The small molecule below binds the protein below.
Small molecule (SMILES): O=C(O)c1ccnc(C(=O)O)c1

Binding-site contacts:
Ligand atom C4 contacts residue ILE187 of chain 1.D at 3.8 Å (hydrophobic).
Ligand atom N1 contacts residue MN1 of chain 1.M at 2.5 Å.
Ligand atom C21 contacts residue MN1 of chain 1.M at 3.0 Å.
Ligand atom C3 contacts residue VAL240 of chain 1.D at 4.0 Å (hydrophobic).
Ligand atom C2 contacts residue LEU172 of chain 1.D at 3.5 Å (hydrophobic).
Ligand atom N1 contacts residue LEU172 of chain 1.D at 3.9 Å.
Ligand atom C41 contacts residue ARG250 of chain 1.D at 3.3 Å.
Ligand atom O21 contacts residue LEU172 of chain 1.D at 3.4 Å.
Ligand atom C41 contacts residue VAL240 of chain 1.D at 3.8 Å (hydrophobic).
Ligand atom N1 contacts residue HIS175 of chain 1.D at 3.9 Å.
Ligand atom C2 contacts residue MN1 of chain 1.M at 3.1 Å.
Ligand atom O22 contacts residue MN1 of chain 1.M at 2.3 Å.
Ligand atom C21 contacts residue GOL1 of chain 1.N at 3.3 Å.
Ligand atom C3 contacts residue LEU172 of chain 1.D at 4.0 Å (hydrophobic).
Ligand atom C5 contacts residue ILE187 of chain 1.D at 3.9 Å (hydrophobic).
Ligand atom O21 contacts residue GOL1 of chain 1.N at 3.3 Å (h-bond).
Ligand atom C4 contacts residue VAL240 of chain 1.D at 3.5 Å (hydrophobic).
Ligand atom O41 contacts residue ARG250 of chain 1.D at 2.5 Å (salt-bridge).
Ligand atom N1 contacts residue HIS238 of chain 1.D at 3.0 Å (h-bond).
Ligand atom C6 contacts residue HIS238 of chain 1.D at 3.2 Å.
Ligand atom O22 contacts residue ASP177 of chain 1.D at 3.1 Å (salt-bridge).
Ligand atom C21 contacts residue HIS175 of chain 1.D at 4.1 Å.
Ligand atom O42 contacts residue ILE187 of chain 1.D at 4.1 Å.
Ligand atom C41 contacts residue TYR189 of chain 1.D at 4.1 Å (hydrophobic).
Ligand atom O42 contacts residue ARG250 of chain 1.D at 2.8 Å (salt-bridge).
Ligand atom O42 contacts residue SER252 of chain 1.D at 3.4 Å (h-bond).
Ligand atom C41 contacts residue ILE187 of chain 1.D at 3.9 Å (hydrophobic).
Ligand atom C6 contacts residue MN1 of chain 1.M at 3.5 Å.
Ligand atom O41 contacts residue ILE187 of chain 1.D at 3.6 Å.
Ligand atom O22 contacts residue GOL1 of chain 1.N at 2.8 Å (h-bond).
Ligand atom C5 contacts residue LEU202 of chain 1.D at 3.7 Å (hydrophobic).
Ligand atom O41 contacts residue VAL240 of chain 1.D at 4.0 Å.
Ligand atom O22 contacts residue TRP256 of chain 1.D at 3.4 Å.
Ligand atom O41 contacts residue TYR189 of chain 1.D at 2.9 Å (h-bond).
Ligand atom C6 contacts residue VAL240 of chain 1.D at 4.1 Å (hydrophobic).
Ligand atom C6 contacts residue LEU202 of chain 1.D at 3.6 Å (hydrophobic).
Ligand atom O22 contacts residue LEU172 of chain 1.D at 3.9 Å.
Ligand atom O22 contacts residue HIS175 of chain 1.D at 3.5 Å (h-bond).
Ligand atom C21 contacts residue LEU172 of chain 1.D at 3.4 Å (hydrophobic).
Ligand atom C5 contacts residue VAL240 of chain 1.D at 3.5 Å (hydrophobic).

Sequence of chain 1.D:
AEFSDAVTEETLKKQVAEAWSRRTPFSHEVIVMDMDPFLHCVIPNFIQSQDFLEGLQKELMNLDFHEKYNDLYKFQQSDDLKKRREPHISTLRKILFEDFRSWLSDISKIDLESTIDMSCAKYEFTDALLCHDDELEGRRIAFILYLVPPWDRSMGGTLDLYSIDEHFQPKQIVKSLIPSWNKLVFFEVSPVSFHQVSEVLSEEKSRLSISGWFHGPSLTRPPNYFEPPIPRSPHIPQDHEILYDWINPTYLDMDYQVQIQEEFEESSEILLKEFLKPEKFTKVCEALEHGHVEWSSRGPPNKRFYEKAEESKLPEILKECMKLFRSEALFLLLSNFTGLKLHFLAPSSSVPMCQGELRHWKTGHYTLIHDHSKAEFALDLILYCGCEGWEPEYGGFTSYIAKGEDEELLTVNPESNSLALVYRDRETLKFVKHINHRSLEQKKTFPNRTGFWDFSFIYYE